A small-molecule ligand and the protein it binds are described below.
Small molecule (SMILES): Nc1ccn([C@H]2C[C@H](O[P](=O)(O)OC[C@H]3O[C@@H](n4cnc5c(=O)nc(N)[nH]c54)C[C@@H]3O)[C@@H](CO[P](=O)(O)O[C@H]3C[C@H](n4ccc(N)nc4=O)O[C@@H]3CO[P](=O)(O)O[C@H]3C[C@H](n4cnc5c(=O)nc(N)[nH]c54)O[C@@H]3COP(=O)(O)O)O2)c(=O)n1

Sequence of chain 1.E:
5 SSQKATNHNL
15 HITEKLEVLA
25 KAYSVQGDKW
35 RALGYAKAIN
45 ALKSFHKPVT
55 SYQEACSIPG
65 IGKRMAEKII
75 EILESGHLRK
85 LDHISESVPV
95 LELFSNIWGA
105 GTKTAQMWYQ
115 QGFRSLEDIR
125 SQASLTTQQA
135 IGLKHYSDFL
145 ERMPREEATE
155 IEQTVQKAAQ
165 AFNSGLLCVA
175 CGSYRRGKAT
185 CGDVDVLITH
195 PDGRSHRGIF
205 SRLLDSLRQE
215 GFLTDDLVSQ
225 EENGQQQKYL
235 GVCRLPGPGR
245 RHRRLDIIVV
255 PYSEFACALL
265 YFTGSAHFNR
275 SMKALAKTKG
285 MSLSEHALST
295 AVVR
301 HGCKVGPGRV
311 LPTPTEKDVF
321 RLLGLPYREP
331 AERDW

Binding-site contacts:
Ligand atom N3 contacts residue TRP34 of chain 1.E at 3.2 Å (h-bond).
Ligand atom OP2 contacts residue ARG68 of chain 1.E at 3.2 Å.
Ligand atom N1 contacts residue TRP34 of chain 1.E at 3.4 Å (h-bond).
Ligand atom OP1 contacts residue ARG68 of chain 1.E at 3.4 Å (salt-bridge).
Ligand atom C5' contacts residue GLY66 of chain 1.E at 3.6 Å.
Ligand atom C8 contacts residue ARG35 of chain 1.E at 3.6 Å.
Ligand atom C4' contacts residue TYR39 of chain 1.E at 3.6 Å (hydrophobic).
Ligand atom C6 contacts residue TRP34 of chain 1.E at 3.7 Å (hydrophobic).
Ligand atom C5 contacts residue TRP34 of chain 1.E at 3.7 Å (hydrophobic).
Ligand atom O3' contacts residue GLY64 of chain 1.E at 3.3 Å.
Ligand atom OP2 contacts residue ARG35 of chain 1.E at 3.5 Å.
Ligand atom P contacts residue TYR39 of chain 1.E at 3.5 Å.
Ligand atom OP3 contacts residue LYS84 of chain 1.E at 3.1 Å (salt-bridge).
Ligand atom O4' contacts residue ARG35 of chain 1.E at 3.7 Å.
Ligand atom C2 contacts residue TRP34 of chain 1.E at 3.1 Å (hydrophobic).
Ligand atom C4 contacts residue TRP34 of chain 1.E at 3.4 Å (hydrophobic).
Ligand atom C5' contacts residue GLY64 of chain 1.E at 3.1 Å.
Ligand atom OP1 contacts residue GLY66 of chain 1.E at 2.8 Å (h-bond).
Ligand atom O3' contacts residue ARG68 of chain 1.E at 3.6 Å.
Ligand atom N2 contacts residue TRP34 of chain 1.E at 3.6 Å.
Ligand atom O4' contacts residue TYR39 of chain 1.E at 3.4 Å.
Ligand atom O6 contacts residue TRP34 of chain 1.E at 3.6 Å.
Ligand atom O5' contacts residue TYR39 of chain 1.E at 3.2 Å.
Ligand atom C4' contacts residue GLY64 of chain 1.E at 3.1 Å.
Ligand atom OP1 contacts residue TYR39 of chain 1.E at 2.7 Å (h-bond).
Ligand atom OP2 contacts residue ARG68 of chain 1.E at 3.2 Å (salt-bridge).
Ligand atom OP3 contacts residue ARG68 of chain 1.E at 3.3 Å (salt-bridge).
Ligand atom OP3 contacts residue LYS72 of chain 1.E at 2.7 Å (salt-bridge).
Ligand atom OP1 contacts residue MET69 of chain 1.E at 2.9 Å (h-bond).
Ligand atom OP1 contacts residue PRO63 of chain 1.E at 3.7 Å.
Ligand atom OP1 contacts residue LYS72 of chain 1.E at 3.7 Å.
Ligand atom O3' contacts residue MET69 of chain 1.E at 3.7 Å.
Ligand atom P contacts residue LYS72 of chain 1.E at 3.7 Å.
Ligand atom O3' contacts residue ILE65 of chain 1.E at 3.6 Å.
Ligand atom OP1 contacts residue NA1 of chain 1.T at 2.8 Å (h-bond).
Ligand atom OP1 contacts residue TYR27 of chain 1.E at 2.5 Å (h-bond).
Ligand atom OP1 contacts residue GLY64 of chain 1.E at 2.9 Å (h-bond).
Ligand atom P contacts residue ARG68 of chain 1.E at 3.6 Å.
Ligand atom N3 contacts residue GLY38 of chain 1.E at 3.4 Å.
Ligand atom P contacts residue ARG68 of chain 1.E at 3.8 Å.